Sequence of chain 1.A:
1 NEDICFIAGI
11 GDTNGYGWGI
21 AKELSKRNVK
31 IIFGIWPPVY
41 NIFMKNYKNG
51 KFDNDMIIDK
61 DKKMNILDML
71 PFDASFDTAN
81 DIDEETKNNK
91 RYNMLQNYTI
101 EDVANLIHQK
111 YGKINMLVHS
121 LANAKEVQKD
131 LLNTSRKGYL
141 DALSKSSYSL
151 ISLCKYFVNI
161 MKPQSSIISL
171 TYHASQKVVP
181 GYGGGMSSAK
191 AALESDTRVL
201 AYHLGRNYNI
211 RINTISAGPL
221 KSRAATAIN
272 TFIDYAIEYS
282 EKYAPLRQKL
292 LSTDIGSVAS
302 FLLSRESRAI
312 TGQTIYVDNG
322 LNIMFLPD

A small-molecule ligand and the protein it binds are described below.
Small molecule (SMILES): O=Cc1ccc(Oc2ccc(Cl)cc2Cl)c(O)c1

Binding-site contacts:
Ligand atom C14 contacts residue NAD1 of chain 1.C at 3.6 Å.
Ligand atom O15 contacts residue PHE273 of chain 1.A at 3.7 Å.
Ligand atom C2 contacts residue NAD1 of chain 1.C at 3.5 Å.
Ligand atom O15 contacts residue ILE274 of chain 1.A at 3.4 Å.
Ligand atom C8 contacts residue ALA224 of chain 1.A at 4.0 Å (hydrophobic).
Ligand atom O18 contacts residue NAD1 of chain 1.C at 2.5 Å (h-bond).
Ligand atom C6 contacts residue NAD1 of chain 1.C at 3.4 Å.
Ligand atom C5 contacts residue NAD1 of chain 1.C at 3.1 Å.
Ligand atom C12 contacts residue MET186 of chain 1.A at 4.0 Å (hydrophobic).
Ligand atom C8 contacts residue NAD1 of chain 1.C at 3.9 Å.
Ligand atom O18 contacts residue LYS190 of chain 1.A at 3.9 Å.
Ligand atom CL9 contacts residue NAD1 of chain 1.C at 3.3 Å.
Ligand atom O15 contacts residue PRO219 of chain 1.A at 3.9 Å.
Ligand atom CL1 contacts residue VAL127 of chain 1.A at 3.9 Å.
Ligand atom C4 contacts residue NAD1 of chain 1.C at 3.4 Å.
Ligand atom CL9 contacts residue ALA122 of chain 1.A at 3.7 Å.
Ligand atom C3 contacts residue NAD1 of chain 1.C at 3.4 Å.
Ligand atom C2 contacts residue TYR182 of chain 1.A at 3.5 Å (hydrophobic).
Ligand atom C4 contacts residue ILE228 of chain 1.A at 4.0 Å (hydrophobic).
Ligand atom C9 contacts residue ALA224 of chain 1.A at 3.5 Å (hydrophobic).
Ligand atom C12 contacts residue VAL127 of chain 1.A at 4.0 Å (hydrophobic).
Ligand atom C10 contacts residue ALA122 of chain 1.A at 3.6 Å (hydrophobic).
Ligand atom O7 contacts residue NAD1 of chain 1.C at 3.2 Å.
Ligand atom C3 contacts residue TYR172 of chain 1.A at 3.8 Å (hydrophobic).
Ligand atom C5 contacts residue ALA225 of chain 1.A at 3.7 Å (hydrophobic).
Ligand atom C14 contacts residue TYR172 of chain 1.A at 3.6 Å (hydrophobic).
Ligand atom C9 contacts residue ALA122 of chain 1.A at 3.8 Å (hydrophobic).
Ligand atom C5 contacts residue ILE228 of chain 1.A at 3.5 Å (hydrophobic).
Ligand atom CL1 contacts residue ALA124 of chain 1.A at 3.3 Å.
Ligand atom C13 contacts residue ILE228 of chain 1.A at 3.9 Å (hydrophobic).
Ligand atom CL9 contacts residue ALA224 of chain 1.A at 3.3 Å.
Ligand atom C13 contacts residue TYR182 of chain 1.A at 4.1 Å (hydrophobic).
Ligand atom O18 contacts residue TYR182 of chain 1.A at 2.6 Å (h-bond).
Ligand atom C10 contacts residue ALA224 of chain 1.A at 3.9 Å (hydrophobic).
Ligand atom O15 contacts residue NAD1 of chain 1.C at 3.4 Å (h-bond).
Ligand atom CL1 contacts residue ASN123 of chain 1.A at 3.8 Å.
Ligand atom C6 contacts residue ILE228 of chain 1.A at 3.7 Å (hydrophobic).
Ligand atom C1 contacts residue NAD1 of chain 1.C at 3.5 Å.
Ligand atom C3 contacts residue TYR182 of chain 1.A at 3.3 Å (hydrophobic).
Ligand atom C6 contacts residue ALA225 of chain 1.A at 3.6 Å (hydrophobic).